Sequence of chain 1.C:
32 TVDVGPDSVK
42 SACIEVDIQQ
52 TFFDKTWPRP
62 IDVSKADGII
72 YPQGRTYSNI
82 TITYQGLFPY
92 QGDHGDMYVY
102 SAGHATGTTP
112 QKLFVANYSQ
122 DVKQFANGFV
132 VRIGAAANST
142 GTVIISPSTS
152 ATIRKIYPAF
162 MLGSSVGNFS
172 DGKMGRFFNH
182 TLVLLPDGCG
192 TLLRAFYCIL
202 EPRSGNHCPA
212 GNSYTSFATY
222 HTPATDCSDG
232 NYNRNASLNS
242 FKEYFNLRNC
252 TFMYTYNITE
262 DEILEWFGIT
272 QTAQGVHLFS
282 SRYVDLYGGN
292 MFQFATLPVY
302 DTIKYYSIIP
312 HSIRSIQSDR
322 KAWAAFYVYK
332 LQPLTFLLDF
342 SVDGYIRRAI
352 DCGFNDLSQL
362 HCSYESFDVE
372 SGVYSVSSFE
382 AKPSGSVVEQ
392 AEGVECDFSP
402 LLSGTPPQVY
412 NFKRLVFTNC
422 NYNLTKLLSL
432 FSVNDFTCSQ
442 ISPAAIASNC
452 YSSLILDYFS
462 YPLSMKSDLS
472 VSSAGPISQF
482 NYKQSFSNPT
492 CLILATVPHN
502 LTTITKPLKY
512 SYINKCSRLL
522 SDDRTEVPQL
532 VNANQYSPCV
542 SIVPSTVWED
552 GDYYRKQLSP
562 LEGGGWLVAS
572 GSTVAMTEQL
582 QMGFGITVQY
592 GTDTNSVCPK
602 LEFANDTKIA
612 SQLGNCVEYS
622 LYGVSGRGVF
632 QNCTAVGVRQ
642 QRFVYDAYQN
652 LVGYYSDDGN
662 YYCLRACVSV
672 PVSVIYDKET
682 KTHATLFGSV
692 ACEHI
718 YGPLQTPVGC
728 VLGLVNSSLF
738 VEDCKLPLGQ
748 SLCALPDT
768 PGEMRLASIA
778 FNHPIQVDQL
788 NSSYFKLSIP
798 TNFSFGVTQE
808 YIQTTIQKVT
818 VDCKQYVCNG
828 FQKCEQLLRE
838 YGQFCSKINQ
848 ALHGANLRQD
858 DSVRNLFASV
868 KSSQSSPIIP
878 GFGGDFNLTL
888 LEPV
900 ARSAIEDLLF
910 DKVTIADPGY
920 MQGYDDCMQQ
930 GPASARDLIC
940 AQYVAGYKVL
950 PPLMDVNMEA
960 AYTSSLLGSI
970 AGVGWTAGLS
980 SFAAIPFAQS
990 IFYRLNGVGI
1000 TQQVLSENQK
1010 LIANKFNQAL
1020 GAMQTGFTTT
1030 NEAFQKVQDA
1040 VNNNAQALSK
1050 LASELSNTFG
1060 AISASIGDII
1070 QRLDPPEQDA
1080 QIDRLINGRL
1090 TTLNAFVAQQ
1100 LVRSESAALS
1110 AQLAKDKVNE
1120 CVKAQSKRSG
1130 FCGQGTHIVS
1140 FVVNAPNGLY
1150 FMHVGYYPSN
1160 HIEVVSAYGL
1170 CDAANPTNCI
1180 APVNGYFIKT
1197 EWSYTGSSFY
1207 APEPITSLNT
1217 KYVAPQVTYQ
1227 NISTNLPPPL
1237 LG

A small-molecule ligand and the protein it binds are described below.
Small molecule (SMILES): CC(=O)N[C@@H]1[C@@H](O)[C@H](O)[C@@H](CO)O[C@H]1O

Binding-site contacts:
Ligand atom C5 contacts residue ASN799 of chain 1.C at 3.7 Å.
Ligand atom C2 contacts residue ASN799 of chain 1.C at 2.5 Å.
Ligand atom C7 contacts residue ASN799 of chain 1.C at 3.2 Å.
Ligand atom O7 contacts residue ASN1159 of chain 1.C at 3.7 Å.
Ligand atom C1 contacts residue ASN799 of chain 1.C at 1.4 Å.
Ligand atom N2 contacts residue ASN799 of chain 1.C at 2.9 Å (h-bond).
Ligand atom C1 contacts residue ASN1159 of chain 1.C at 4.4 Å.
Ligand atom C8 contacts residue ASN799 of chain 1.C at 4.3 Å.
Ligand atom O7 contacts residue ASN799 of chain 1.C at 3.4 Å (h-bond).
Ligand atom C4 contacts residue ASN799 of chain 1.C at 4.2 Å.
Ligand atom C3 contacts residue ASN799 of chain 1.C at 3.8 Å.
Ligand atom C8 contacts residue THR798 of chain 1.C at 4.2 Å.
Ligand atom O5 contacts residue ASN799 of chain 1.C at 2.4 Å (h-bond).